Sequence of chain 1.E:
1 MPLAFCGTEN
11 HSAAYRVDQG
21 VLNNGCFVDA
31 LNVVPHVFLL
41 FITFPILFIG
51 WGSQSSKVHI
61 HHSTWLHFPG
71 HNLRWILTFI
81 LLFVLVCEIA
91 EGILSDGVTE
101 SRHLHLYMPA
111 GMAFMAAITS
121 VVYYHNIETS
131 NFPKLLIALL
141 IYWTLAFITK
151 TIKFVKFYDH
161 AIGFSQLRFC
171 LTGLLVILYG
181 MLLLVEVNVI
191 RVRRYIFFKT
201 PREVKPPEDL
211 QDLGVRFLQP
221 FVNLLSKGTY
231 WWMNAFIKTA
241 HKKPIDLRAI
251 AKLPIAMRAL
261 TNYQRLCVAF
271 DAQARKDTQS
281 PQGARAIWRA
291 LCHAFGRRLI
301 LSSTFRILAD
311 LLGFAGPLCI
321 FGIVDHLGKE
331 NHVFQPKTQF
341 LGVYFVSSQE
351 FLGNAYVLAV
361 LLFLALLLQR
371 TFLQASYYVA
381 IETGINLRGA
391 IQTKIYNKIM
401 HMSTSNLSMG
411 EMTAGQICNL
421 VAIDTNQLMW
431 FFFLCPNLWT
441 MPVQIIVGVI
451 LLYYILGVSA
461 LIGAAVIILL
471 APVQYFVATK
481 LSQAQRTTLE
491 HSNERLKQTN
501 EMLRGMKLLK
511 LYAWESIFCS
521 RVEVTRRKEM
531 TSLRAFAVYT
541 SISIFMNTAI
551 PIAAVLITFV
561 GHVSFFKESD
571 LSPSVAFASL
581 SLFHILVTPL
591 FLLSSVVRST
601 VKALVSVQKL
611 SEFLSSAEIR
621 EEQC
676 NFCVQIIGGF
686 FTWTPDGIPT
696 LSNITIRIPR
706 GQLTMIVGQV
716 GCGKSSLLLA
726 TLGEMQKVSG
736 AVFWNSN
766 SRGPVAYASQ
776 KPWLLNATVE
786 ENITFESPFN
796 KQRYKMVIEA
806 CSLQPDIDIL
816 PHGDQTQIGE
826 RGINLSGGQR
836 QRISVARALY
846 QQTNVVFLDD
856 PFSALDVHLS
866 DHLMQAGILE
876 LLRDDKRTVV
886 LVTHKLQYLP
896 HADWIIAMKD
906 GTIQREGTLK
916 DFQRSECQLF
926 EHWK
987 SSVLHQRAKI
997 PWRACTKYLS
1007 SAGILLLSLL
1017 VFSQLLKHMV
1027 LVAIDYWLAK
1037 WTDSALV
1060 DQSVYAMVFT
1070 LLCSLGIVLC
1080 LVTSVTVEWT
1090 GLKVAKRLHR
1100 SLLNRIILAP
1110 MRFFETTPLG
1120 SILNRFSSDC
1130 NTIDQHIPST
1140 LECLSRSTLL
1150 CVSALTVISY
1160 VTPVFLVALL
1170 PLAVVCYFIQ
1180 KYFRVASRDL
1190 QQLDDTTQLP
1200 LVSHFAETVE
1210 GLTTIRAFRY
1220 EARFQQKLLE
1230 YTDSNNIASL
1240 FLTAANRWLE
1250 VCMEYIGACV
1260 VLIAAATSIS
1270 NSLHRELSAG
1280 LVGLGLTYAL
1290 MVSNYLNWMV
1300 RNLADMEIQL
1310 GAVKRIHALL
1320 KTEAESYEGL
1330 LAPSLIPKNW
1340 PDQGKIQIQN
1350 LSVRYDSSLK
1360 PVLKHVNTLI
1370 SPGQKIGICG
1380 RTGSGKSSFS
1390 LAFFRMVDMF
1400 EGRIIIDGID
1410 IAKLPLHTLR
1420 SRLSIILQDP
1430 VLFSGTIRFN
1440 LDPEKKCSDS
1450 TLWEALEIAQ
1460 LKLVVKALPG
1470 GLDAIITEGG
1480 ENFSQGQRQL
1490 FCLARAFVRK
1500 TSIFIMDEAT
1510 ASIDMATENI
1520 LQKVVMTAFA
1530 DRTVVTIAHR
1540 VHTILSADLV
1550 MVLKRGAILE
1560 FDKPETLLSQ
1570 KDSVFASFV

Binding-site contacts:
Ligand atom C21 contacts residue 65I1 of chain 1.Y at 3.6 Å.
Ligand atom C4 contacts residue TYR1181 of chain 1.E at 3.6 Å (hydrophobic).
Ligand atom O2 contacts residue TRP231 of chain 1.E at 4.4 Å.
Ligand atom C20 contacts residue TYR1254 of chain 1.E at 4.0 Å (hydrophobic).
Ligand atom C19 contacts residue TYR1254 of chain 1.E at 3.4 Å (hydrophobic).
Ligand atom C9 contacts residue TRP231 of chain 1.E at 4.4 Å (hydrophobic).
Ligand atom O4 contacts residue ASN234 of chain 1.E at 3.8 Å.
Ligand atom C3 contacts residue TYR1181 of chain 1.E at 3.7 Å (hydrophobic).
Ligand atom C21 contacts residue TYR1254 of chain 1.E at 4.3 Å (hydrophobic).
Ligand atom C14 contacts residue VAL1174 of chain 1.E at 4.4 Å (hydrophobic).
Ligand atom C11 contacts residue TRP231 of chain 1.E at 3.4 Å (hydrophobic).
Ligand atom O7 contacts residue TRP231 of chain 1.E at 3.5 Å.
Ligand atom C12 contacts residue TRP231 of chain 1.E at 3.6 Å (hydrophobic).
Ligand atom C contacts residue PHE1177 of chain 1.E at 3.7 Å (hydrophobic).
Ligand atom N contacts residue 65I1 of chain 1.Y at 2.8 Å (h-bond).
Ligand atom C17 contacts residue CYS1251 of chain 1.E at 4.4 Å (hydrophobic).
Ligand atom O1 contacts residue ASN234 of chain 1.E at 4.0 Å.
Ligand atom C6 contacts residue ASN234 of chain 1.E at 4.1 Å.
Ligand atom O5 contacts residue TRP231 of chain 1.E at 4.1 Å.
Ligand atom N contacts residue TRP231 of chain 1.E at 3.7 Å.
Ligand atom O contacts residue TYR1181 of chain 1.E at 3.4 Å.
Ligand atom P contacts residue ASN234 of chain 1.E at 4.3 Å.
Ligand atom C20 contacts residue TRP231 of chain 1.E at 3.6 Å (hydrophobic).
Ligand atom C16 contacts residue VAL1174 of chain 1.E at 4.2 Å (hydrophobic).
Ligand atom C2 contacts residue TYR1181 of chain 1.E at 4.1 Å (hydrophobic).
Ligand atom C16 contacts residue ILE1178 of chain 1.E at 4.2 Å (hydrophobic).
Ligand atom C10 contacts residue 65I1 of chain 1.Y at 4.2 Å.
Ligand atom O contacts residue TRP1247 of chain 1.E at 4.2 Å.
Ligand atom O5 contacts residue ASN234 of chain 1.E at 3.9 Å.
Ligand atom O contacts residue ASN234 of chain 1.E at 4.2 Å.
Ligand atom C15 contacts residue CYS1251 of chain 1.E at 4.2 Å (hydrophobic).
Ligand atom O6 contacts residue ASN234 of chain 1.E at 4.2 Å.
Ligand atom O2 contacts residue ASN234 of chain 1.E at 4.1 Å.
Ligand atom C21 contacts residue TRP231 of chain 1.E at 3.8 Å (hydrophobic).
Ligand atom C15 contacts residue ILE1178 of chain 1.E at 4.0 Å (hydrophobic).
Ligand atom O contacts residue ILE237 of chain 1.E at 4.4 Å.
Ligand atom C1 contacts residue PHE1177 of chain 1.E at 3.7 Å (hydrophobic).
Ligand atom O6 contacts residue TRP231 of chain 1.E at 3.8 Å.
Ligand atom C5 contacts residue TYR1181 of chain 1.E at 4.1 Å (hydrophobic).

A small-molecule ligand and the protein it binds are described below.
Small molecule (SMILES): CCCCCCCCCCC(=O)O[C@H](COC(=O)CCCCC)COP(=O)(O)OCCN